This small molecule binds to this protein.
Small molecule (SMILES): CC(=O)N[C@@H]1[C@@H](O)[C@H](O)[C@@H](CO)O[C@H]1O

Binding-site contacts:
Ligand atom N2 contacts residue SER1347 of chain 1.A at 4.5 Å.
Ligand atom C1 contacts residue ASN1345 of chain 1.A at 1.4 Å.
Ligand atom C5 contacts residue ASP1348 of chain 1.A at 3.1 Å.
Ligand atom C5 contacts residue ASN1345 of chain 1.A at 3.7 Å.
Ligand atom C2 contacts residue SER1347 of chain 1.A at 4.5 Å.
Ligand atom O5 contacts residue THR1344 of chain 1.A at 4.3 Å.
Ligand atom C7 contacts residue SER1347 of chain 1.A at 4.0 Å.
Ligand atom C7 contacts residue ASN1345 of chain 1.A at 3.6 Å.
Ligand atom C2 contacts residue ASN1345 of chain 1.A at 2.4 Å.
Ligand atom C4 contacts residue ASN1345 of chain 1.A at 4.2 Å.
Ligand atom C6 contacts residue ASP1348 of chain 1.A at 3.3 Å.
Ligand atom O7 contacts residue ASN1345 of chain 1.A at 4.5 Å.
Ligand atom N2 contacts residue ASN1345 of chain 1.A at 2.9 Å (h-bond).
Ligand atom O5 contacts residue ASP1348 of chain 1.A at 2.7 Å (salt-bridge).
Ligand atom C1 contacts residue ASP1348 of chain 1.A at 3.5 Å.
Ligand atom C3 contacts residue ASN1345 of chain 1.A at 3.8 Å.
Ligand atom C8 contacts residue ASN1345 of chain 1.A at 3.9 Å.
Ligand atom O5 contacts residue SER1347 of chain 1.A at 4.3 Å.
Ligand atom O5 contacts residue ASN1345 of chain 1.A at 2.4 Å (h-bond).
Ligand atom C8 contacts residue SER1347 of chain 1.A at 3.2 Å.
Ligand atom C1 contacts residue SER1347 of chain 1.A at 3.5 Å.

Sequence of chain 1.A:
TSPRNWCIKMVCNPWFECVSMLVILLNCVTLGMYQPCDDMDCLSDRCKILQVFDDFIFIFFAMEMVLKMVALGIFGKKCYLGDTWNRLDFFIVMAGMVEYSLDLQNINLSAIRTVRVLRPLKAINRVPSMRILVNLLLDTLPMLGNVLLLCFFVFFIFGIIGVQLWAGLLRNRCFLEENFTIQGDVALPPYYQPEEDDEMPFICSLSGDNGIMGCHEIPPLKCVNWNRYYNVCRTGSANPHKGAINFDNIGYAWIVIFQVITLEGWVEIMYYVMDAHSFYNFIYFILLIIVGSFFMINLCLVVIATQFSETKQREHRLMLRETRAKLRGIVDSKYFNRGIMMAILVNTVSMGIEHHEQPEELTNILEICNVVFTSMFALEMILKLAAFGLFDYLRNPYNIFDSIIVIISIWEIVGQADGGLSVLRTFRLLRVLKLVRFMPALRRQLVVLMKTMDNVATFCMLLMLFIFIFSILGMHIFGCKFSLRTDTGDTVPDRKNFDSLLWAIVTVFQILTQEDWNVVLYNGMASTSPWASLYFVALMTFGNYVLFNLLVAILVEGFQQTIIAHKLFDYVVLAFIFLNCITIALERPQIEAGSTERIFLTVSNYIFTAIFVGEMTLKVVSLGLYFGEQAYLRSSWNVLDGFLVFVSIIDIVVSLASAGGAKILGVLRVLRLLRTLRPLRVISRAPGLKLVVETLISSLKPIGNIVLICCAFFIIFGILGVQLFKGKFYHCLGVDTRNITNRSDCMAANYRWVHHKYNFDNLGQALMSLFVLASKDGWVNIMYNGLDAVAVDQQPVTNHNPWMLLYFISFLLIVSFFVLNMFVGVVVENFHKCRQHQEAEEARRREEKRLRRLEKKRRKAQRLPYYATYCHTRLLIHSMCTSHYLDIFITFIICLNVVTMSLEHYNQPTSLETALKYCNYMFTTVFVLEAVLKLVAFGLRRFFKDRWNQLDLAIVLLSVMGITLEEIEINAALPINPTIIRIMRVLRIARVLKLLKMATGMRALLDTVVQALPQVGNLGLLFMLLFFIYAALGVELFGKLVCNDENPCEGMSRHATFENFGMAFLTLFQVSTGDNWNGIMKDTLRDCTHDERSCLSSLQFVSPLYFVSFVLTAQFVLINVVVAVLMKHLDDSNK